The protein below binds the small molecule below.
Small molecule (SMILES): CC(C)C[C@@H](C=O)NC(=O)[C@H](CC(N)=O)NC(=O)[C@H](C)NC(=O)[C@H](COP(=O)(O)O)NC(=O)[C@@H](N)CO

Sequence of chain 1.A:
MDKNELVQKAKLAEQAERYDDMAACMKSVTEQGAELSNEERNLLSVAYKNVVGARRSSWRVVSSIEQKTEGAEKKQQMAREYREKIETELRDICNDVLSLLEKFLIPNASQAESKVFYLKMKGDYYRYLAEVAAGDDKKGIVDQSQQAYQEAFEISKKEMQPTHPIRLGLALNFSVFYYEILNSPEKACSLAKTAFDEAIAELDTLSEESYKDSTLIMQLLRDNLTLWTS

Binding-site contacts:
Ligand atom CA contacts residue ASN178 of chain 1.A at 3.7 Å.
Ligand atom N contacts residue ASN178 of chain 1.A at 2.9 Å (h-bond).
Ligand atom O contacts residue ASN229 of chain 1.A at 2.8 Å (h-bond).
Ligand atom N contacts residue ASN229 of chain 1.A at 3.5 Å (h-bond).
Ligand atom O contacts residue LYS54 of chain 1.A at 3.1 Å (salt-bridge).
Ligand atom CD1 contacts residue ASN55 of chain 1.A at 4.0 Å.
Ligand atom O2P contacts residue LYS54 of chain 1.A at 3.5 Å.
Ligand atom CB contacts residue ASN178 of chain 1.A at 3.5 Å.
Ligand atom CB contacts residue ASN178 of chain 1.A at 3.3 Å.
Ligand atom CA contacts residue LEU177 of chain 1.A at 3.6 Å (hydrophobic).
Ligand atom O contacts residue LEU177 of chain 1.A at 3.9 Å.
Ligand atom O3P contacts residue TYR133 of chain 1.A at 2.7 Å (h-bond).
Ligand atom CA contacts residue VAL181 of chain 1.A at 4.0 Å (hydrophobic).
Ligand atom O2P contacts residue TYR133 of chain 1.A at 3.9 Å.
Ligand atom N contacts residue LEU177 of chain 1.A at 3.4 Å.
Ligand atom N contacts residue VAL181 of chain 1.A at 4.0 Å.
Ligand atom CA contacts residue ASN178 of chain 1.A at 3.5 Å.
Ligand atom O1P contacts residue ARG61 of chain 1.A at 3.1 Å (salt-bridge).
Ligand atom CB contacts residue ARG132 of chain 1.A at 3.9 Å.
Ligand atom C contacts residue ASN229 of chain 1.A at 3.8 Å.
Ligand atom O3P contacts residue ASN178 of chain 1.A at 4.0 Å.
Ligand atom CB contacts residue LEU225 of chain 1.A at 3.6 Å (hydrophobic).
Ligand atom N contacts residue LEU225 of chain 1.A at 3.9 Å.
Ligand atom CA contacts residue ASN229 of chain 1.A at 3.8 Å.
Ligand atom P contacts residue ARG61 of chain 1.A at 3.8 Å.
Ligand atom O3P contacts residue ARG132 of chain 1.A at 2.8 Å (salt-bridge).
Ligand atom C contacts residue ASN178 of chain 1.A at 3.6 Å.
Ligand atom C contacts residue LEU177 of chain 1.A at 3.6 Å (hydrophobic).
Ligand atom O contacts residue VAL181 of chain 1.A at 3.6 Å.
Ligand atom CB contacts residue LEU221 of chain 1.A at 4.0 Å (hydrophobic).
Ligand atom N contacts residue VAL181 of chain 1.A at 3.9 Å.
Ligand atom O1P contacts residue ARG132 of chain 1.A at 3.0 Å (salt-bridge).
Ligand atom CB contacts residue ASN229 of chain 1.A at 3.6 Å.
Ligand atom N contacts residue GLU185 of chain 1.A at 3.8 Å.
Ligand atom C contacts residue VAL181 of chain 1.A at 3.7 Å (hydrophobic).
Ligand atom O contacts residue LEU177 of chain 1.A at 3.6 Å.
Ligand atom P contacts residue ARG132 of chain 1.A at 3.8 Å.
Ligand atom O2P contacts residue ARG61 of chain 1.A at 2.8 Å (salt-bridge).
Ligand atom P contacts residue TYR133 of chain 1.A at 4.0 Å.
Ligand atom CD1 contacts residue LYS54 of chain 1.A at 3.7 Å.